Sequence of chain 1.A:
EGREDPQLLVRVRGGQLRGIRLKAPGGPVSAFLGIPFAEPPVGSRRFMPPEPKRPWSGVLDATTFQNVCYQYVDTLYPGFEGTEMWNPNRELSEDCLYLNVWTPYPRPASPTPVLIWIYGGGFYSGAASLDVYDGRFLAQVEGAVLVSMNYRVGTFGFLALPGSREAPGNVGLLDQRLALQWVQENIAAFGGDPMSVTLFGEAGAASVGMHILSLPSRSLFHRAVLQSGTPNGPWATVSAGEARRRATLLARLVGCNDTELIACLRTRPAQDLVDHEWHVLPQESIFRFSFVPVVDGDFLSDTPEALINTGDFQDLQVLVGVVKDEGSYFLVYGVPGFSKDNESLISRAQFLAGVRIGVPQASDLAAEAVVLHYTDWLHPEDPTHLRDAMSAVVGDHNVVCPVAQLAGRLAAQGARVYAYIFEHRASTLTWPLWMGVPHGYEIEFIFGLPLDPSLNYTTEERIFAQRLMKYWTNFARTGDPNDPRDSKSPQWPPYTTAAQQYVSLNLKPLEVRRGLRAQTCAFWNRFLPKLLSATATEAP

A small-molecule ligand and the protein it binds are described below.
Small molecule (SMILES): CC(=O)N[C@@H]1[C@@H](O)[C@H](O)[C@@H](CO)O[C@H]1O

Binding-site contacts:
Ligand atom O5 contacts residue SER347 of chain 1.A at 3.6 Å.
Ligand atom C5 contacts residue ASN350 of chain 1.A at 3.7 Å.
Ligand atom C7 contacts residue ASN350 of chain 1.A at 3.4 Å.
Ligand atom C3 contacts residue ASN350 of chain 1.A at 3.9 Å.
Ligand atom O4 contacts residue GLY345 of chain 1.A at 4.3 Å.
Ligand atom C6 contacts residue SER347 of chain 1.A at 4.5 Å.
Ligand atom O7 contacts residue ASN350 of chain 1.A at 3.5 Å (h-bond).
Ligand atom O3 contacts residue GLY345 of chain 1.A at 4.3 Å.
Ligand atom C5 contacts residue SER347 of chain 1.A at 3.9 Å.
Ligand atom C4 contacts residue ASN350 of chain 1.A at 4.3 Å.
Ligand atom C2 contacts residue ASN350 of chain 1.A at 2.5 Å.
Ligand atom C1 contacts residue SER347 of chain 1.A at 3.7 Å.
Ligand atom C2 contacts residue GLY345 of chain 1.A at 4.5 Å.
Ligand atom N2 contacts residue GLY345 of chain 1.A at 4.2 Å.
Ligand atom O5 contacts residue ASN350 of chain 1.A at 2.4 Å (h-bond).
Ligand atom N2 contacts residue ASN350 of chain 1.A at 3.0 Å (h-bond).
Ligand atom C8 contacts residue ASN350 of chain 1.A at 4.4 Å.
Ligand atom C3 contacts residue GLY345 of chain 1.A at 4.0 Å.
Ligand atom C8 contacts residue LEU353 of chain 1.A at 3.9 Å (hydrophobic).
Ligand atom C1 contacts residue ASN350 of chain 1.A at 1.5 Å.